Sequence of chain 1.GB:
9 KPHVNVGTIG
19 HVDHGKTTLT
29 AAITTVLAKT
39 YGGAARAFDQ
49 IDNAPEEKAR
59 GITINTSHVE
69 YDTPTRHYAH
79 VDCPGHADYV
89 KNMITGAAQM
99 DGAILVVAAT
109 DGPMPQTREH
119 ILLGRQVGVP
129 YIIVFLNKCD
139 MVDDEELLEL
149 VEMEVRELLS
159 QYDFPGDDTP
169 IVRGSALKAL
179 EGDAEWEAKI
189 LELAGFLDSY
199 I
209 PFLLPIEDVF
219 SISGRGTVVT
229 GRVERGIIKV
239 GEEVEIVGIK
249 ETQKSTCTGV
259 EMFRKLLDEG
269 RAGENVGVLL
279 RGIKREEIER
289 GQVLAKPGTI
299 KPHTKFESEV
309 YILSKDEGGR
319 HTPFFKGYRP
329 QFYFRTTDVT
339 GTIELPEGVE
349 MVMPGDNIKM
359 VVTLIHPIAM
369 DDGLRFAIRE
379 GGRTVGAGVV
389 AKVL

This small molecule binds to this protein.
Small molecule (SMILES): N[C@@H](Cc1ccccc1)C(=O)O

Binding-site contacts:
Ligand atom CG contacts residue PHE261 of chain 1.GB at 4.3 Å (hydrophobic).
Ligand atom C contacts residue PHE261 of chain 1.GB at 3.6 Å (hydrophobic).
Ligand atom N contacts residue GLY275 of chain 1.GB at 3.1 Å (h-bond).
Ligand atom CB contacts residue VAL274 of chain 1.GB at 4.5 Å (hydrophobic).
Ligand atom N contacts residue PHE261 of chain 1.GB at 3.9 Å.
Ligand atom CZ contacts residue LYS56 of chain 1.GB at 3.3 Å.
Ligand atom CE1 contacts residue LYS56 of chain 1.GB at 3.5 Å.
Ligand atom CA contacts residue GLY275 of chain 1.GB at 4.1 Å.
Ligand atom CD2 contacts residue PHE261 of chain 1.GB at 3.4 Å (hydrophobic).
Ligand atom CA contacts residue VAL274 of chain 1.GB at 3.8 Å (hydrophobic).
Ligand atom O contacts residue MET260 of chain 1.GB at 3.8 Å.
Ligand atom CB contacts residue ASN273 of chain 1.GB at 3.8 Å.
Ligand atom O contacts residue ARG262 of chain 1.GB at 4.0 Å.
Ligand atom CA contacts residue THR228 of chain 1.GB at 4.4 Å.
Ligand atom O contacts residue PHE261 of chain 1.GB at 2.6 Å (h-bond).
Ligand atom CA contacts residue ASN273 of chain 1.GB at 4.5 Å.
Ligand atom CA contacts residue PHE261 of chain 1.GB at 4.2 Å (hydrophobic).
Ligand atom CE2 contacts residue PHE261 of chain 1.GB at 3.9 Å (hydrophobic).
Ligand atom CD1 contacts residue LYS56 of chain 1.GB at 4.3 Å.
Ligand atom N contacts residue MET260 of chain 1.GB at 3.6 Å.
Ligand atom N contacts residue GLU259 of chain 1.GB at 3.1 Å (salt-bridge).
Ligand atom CE1 contacts residue PHE218 of chain 1.GB at 4.1 Å (hydrophobic).
Ligand atom N contacts residue ASN273 of chain 1.GB at 3.6 Å.
Ligand atom CG contacts residue ASN273 of chain 1.GB at 4.5 Å.
Ligand atom CE1 contacts residue THR228 of chain 1.GB at 4.1 Å.
Ligand atom CB contacts residue PHE261 of chain 1.GB at 4.0 Å (hydrophobic).
Ligand atom C contacts residue GLU259 of chain 1.GB at 4.2 Å.
Ligand atom N contacts residue VAL274 of chain 1.GB at 3.0 Å.
Ligand atom CA contacts residue GLU259 of chain 1.GB at 4.2 Å.
Ligand atom CE2 contacts residue LYS56 of chain 1.GB at 3.8 Å.
Ligand atom CD1 contacts residue THR228 of chain 1.GB at 3.7 Å.